Sequence of chain 2.A:
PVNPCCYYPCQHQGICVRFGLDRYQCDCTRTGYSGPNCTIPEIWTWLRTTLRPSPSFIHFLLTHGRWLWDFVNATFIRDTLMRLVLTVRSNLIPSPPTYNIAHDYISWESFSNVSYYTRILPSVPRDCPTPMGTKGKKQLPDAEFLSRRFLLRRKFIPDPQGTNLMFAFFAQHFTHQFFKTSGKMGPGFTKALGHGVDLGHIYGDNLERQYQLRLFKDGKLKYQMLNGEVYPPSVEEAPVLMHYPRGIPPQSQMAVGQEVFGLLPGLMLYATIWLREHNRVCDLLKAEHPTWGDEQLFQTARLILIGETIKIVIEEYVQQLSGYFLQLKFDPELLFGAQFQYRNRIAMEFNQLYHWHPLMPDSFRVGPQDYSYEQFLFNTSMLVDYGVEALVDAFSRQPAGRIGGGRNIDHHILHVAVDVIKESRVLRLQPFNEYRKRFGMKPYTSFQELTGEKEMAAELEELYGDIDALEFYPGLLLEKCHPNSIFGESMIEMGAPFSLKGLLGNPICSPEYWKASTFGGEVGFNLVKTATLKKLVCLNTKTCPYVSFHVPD

Binding-site contacts:
Ligand atom C15 contacts residue SER530 of chain 2.A at 3.3 Å.
Ligand atom O contacts residue SER353 of chain 2.A at 3.2 Å (h-bond).
Ligand atom C12 contacts residue ALA527 of chain 2.A at 3.6 Å (hydrophobic).
Ligand atom C3 contacts residue ILE523 of chain 2.A at 3.4 Å (hydrophobic).
Ligand atom C22 contacts residue LEU93 of chain 2.A at 3.2 Å (hydrophobic).
Ligand atom C12 contacts residue MET522 of chain 2.A at 3.2 Å (hydrophobic).
Ligand atom O3 contacts residue ARG120 of chain 2.A at 2.8 Å (salt-bridge).
Ligand atom C16 contacts residue ALA527 of chain 2.A at 3.6 Å (hydrophobic).
Ligand atom O1 contacts residue VAL349 of chain 2.A at 3.4 Å.
Ligand atom C2 contacts residue TYR355 of chain 2.A at 3.7 Å (hydrophobic).
Ligand atom CL contacts residue LEU384 of chain 2.A at 3.4 Å.
Ligand atom C8 contacts residue VAL349 of chain 2.A at 3.5 Å (hydrophobic).
Ligand atom C12 contacts residue GLY526 of chain 2.A at 3.3 Å.
Ligand atom O contacts residue ILE523 of chain 2.A at 3.7 Å.
Ligand atom C4 contacts residue PHE518 of chain 2.A at 3.5 Å (hydrophobic).
Ligand atom C6 contacts residue SER353 of chain 2.A at 3.3 Å.
Ligand atom C21 contacts residue BOG1 of chain 2.F at 3.2 Å.
Ligand atom C8 contacts residue ALA527 of chain 2.A at 3.6 Å (hydrophobic).
Ligand atom O2 contacts residue ARG120 of chain 2.A at 3.5 Å (salt-bridge).
Ligand atom C19 contacts residue TYR355 of chain 2.A at 3.3 Å (hydrophobic).
Ligand atom C6 contacts residue LEU352 of chain 2.A at 3.4 Å (hydrophobic).
Ligand atom C11 contacts residue GLY526 of chain 2.A at 3.4 Å.
Ligand atom C2 contacts residue ILE523 of chain 2.A at 3.5 Å (hydrophobic).
Ligand atom O1 contacts residue SER530 of chain 2.A at 3.6 Å.
Ligand atom C5 contacts residue LEU352 of chain 2.A at 3.5 Å (hydrophobic).
Ligand atom C11 contacts residue ALA527 of chain 2.A at 3.2 Å (hydrophobic).
Ligand atom O3 contacts residue GLU524 of chain 2.A at 2.9 Å (salt-bridge).
Ligand atom C17 contacts residue TYR355 of chain 2.A at 3.6 Å (hydrophobic).
Ligand atom N contacts residue VAL349 of chain 2.A at 3.7 Å.
Ligand atom C20 contacts residue ARG120 of chain 2.A at 2.6 Å.
Ligand atom C19 contacts residue BOG1 of chain 2.F at 3.5 Å.
Ligand atom C14 contacts residue TRP387 of chain 2.A at 3.4 Å (hydrophobic).
Ligand atom CL contacts residue TRP387 of chain 2.A at 3.6 Å.
Ligand atom C13 contacts residue TRP387 of chain 2.A at 3.7 Å (hydrophobic).
Ligand atom C20 contacts residue BOG1 of chain 2.F at 3.2 Å.
Ligand atom C22 contacts residue TYR355 of chain 2.A at 3.5 Å (hydrophobic).
Ligand atom C3 contacts residue SER353 of chain 2.A at 3.5 Å.
Ligand atom C20 contacts residue GLU524 of chain 2.A at 3.6 Å.
Ligand atom N2 contacts residue TYR355 of chain 2.A at 2.8 Å (h-bond).
Ligand atom C5 contacts residue PHE518 of chain 2.A at 3.7 Å (hydrophobic).

A small-molecule ligand and the protein it binds are described below.
Small molecule (SMILES): CC[C@H](CO)NC(=O)Cc1c(C)n(C(=O)c2ccc(Cl)cc2)c2ccc(OC)cc12